Binding-site contacts:
Ligand atom NE1 contacts residue ALA266 of chain 1.C at 3.3 Å (h-bond).
Ligand atom OXT contacts residue ILE356 of chain 1.C at 3.4 Å.
Ligand atom CE2 contacts residue SER265 of chain 1.C at 3.6 Å.
Ligand atom O contacts residue GLY380 of chain 1.C at 3.2 Å.
Ligand atom C contacts residue THR381 of chain 1.C at 3.5 Å.
Ligand atom N contacts residue THR381 of chain 1.C at 2.7 Å (h-bond).
Ligand atom O contacts residue HEM1 of chain 1.I at 3.4 Å.
Ligand atom CD1 contacts residue HEM1 of chain 1.I at 3.3 Å.
Ligand atom CB contacts residue THR381 of chain 1.C at 3.2 Å.
Ligand atom CA contacts residue HEM1 of chain 1.I at 3.6 Å.
Ligand atom NE1 contacts residue PHE165 of chain 1.C at 3.2 Å.
Ligand atom C contacts residue ILE356 of chain 1.C at 3.7 Å (hydrophobic).
Ligand atom CH2 contacts residue TYR128 of chain 1.C at 3.2 Å (hydrophobic).
Ligand atom CE3 contacts residue GLY264 of chain 1.C at 3.0 Å.
Ligand atom CD1 contacts residue PHE165 of chain 1.C at 3.5 Å (hydrophobic).
Ligand atom C contacts residue HEM1 of chain 1.I at 3.6 Å.
Ligand atom CD2 contacts residue PHE165 of chain 1.C at 3.3 Å (hydrophobic).
Ligand atom CZ3 contacts residue SER265 of chain 1.C at 3.5 Å.
Ligand atom CD2 contacts residue SER265 of chain 1.C at 3.3 Å.
Ligand atom O contacts residue ARG233 of chain 1.C at 2.9 Å (salt-bridge).
Ligand atom CZ2 contacts residue PHE165 of chain 1.C at 3.6 Å (hydrophobic).
Ligand atom CE2 contacts residue ALA266 of chain 1.C at 3.2 Å (hydrophobic).
Ligand atom CA contacts residue THR381 of chain 1.C at 3.3 Å.
Ligand atom O contacts residue ILE356 of chain 1.C at 3.7 Å.
Ligand atom N contacts residue SER265 of chain 1.C at 3.3 Å.
Ligand atom CE3 contacts residue SER265 of chain 1.C at 3.5 Å.
Ligand atom CE3 contacts residue LEU236 of chain 1.C at 3.5 Å (hydrophobic).
Ligand atom C contacts residue ARG233 of chain 1.C at 3.3 Å.
Ligand atom CZ3 contacts residue GLY264 of chain 1.C at 3.5 Å.
Ligand atom CZ2 contacts residue SER265 of chain 1.C at 3.6 Å.
Ligand atom OXT contacts residue ARG233 of chain 1.C at 2.7 Å (salt-bridge).
Ligand atom O contacts residue THR381 of chain 1.C at 2.8 Å (h-bond).
Ligand atom CG contacts residue PHE165 of chain 1.C at 3.6 Å (hydrophobic).
Ligand atom CZ2 contacts residue TYR128 of chain 1.C at 3.3 Å (hydrophobic).
Ligand atom CZ2 contacts residue ALA266 of chain 1.C at 3.3 Å (hydrophobic).
Ligand atom OXT contacts residue PHE228 of chain 1.C at 3.4 Å.
Ligand atom N contacts residue HEM1 of chain 1.I at 2.4 Å (h-bond).
Ligand atom CD2 contacts residue GLY264 of chain 1.C at 3.6 Å.
Ligand atom CE2 contacts residue PHE165 of chain 1.C at 3.1 Å (hydrophobic).
Ligand atom NE1 contacts residue HEM1 of chain 1.I at 3.7 Å.

This protein binds this small molecule.
Small molecule (SMILES): N[C@@H](Cc1c[nH]c2ccccc12)C(=O)O

Sequence of chain 1.C:
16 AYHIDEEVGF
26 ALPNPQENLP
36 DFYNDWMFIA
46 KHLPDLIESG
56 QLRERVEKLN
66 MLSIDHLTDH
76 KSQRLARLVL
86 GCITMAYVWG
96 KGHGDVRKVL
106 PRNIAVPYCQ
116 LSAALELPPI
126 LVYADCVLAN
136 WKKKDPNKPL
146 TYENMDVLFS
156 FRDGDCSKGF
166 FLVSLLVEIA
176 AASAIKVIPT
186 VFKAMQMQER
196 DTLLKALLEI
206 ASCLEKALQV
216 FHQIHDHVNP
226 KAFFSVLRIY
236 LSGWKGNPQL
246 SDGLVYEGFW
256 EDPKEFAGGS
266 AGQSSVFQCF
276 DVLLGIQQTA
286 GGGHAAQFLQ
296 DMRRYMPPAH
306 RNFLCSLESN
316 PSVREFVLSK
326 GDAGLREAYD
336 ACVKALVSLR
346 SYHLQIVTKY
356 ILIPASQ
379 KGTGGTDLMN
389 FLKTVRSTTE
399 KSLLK